Binding-site contacts:
Ligand atom O5' contacts residue PHE162 of chain 1.B at 3.5 Å.
Ligand atom O5' contacts residue HIS7 of chain 1.F at 2.7 Å (h-bond).
Ligand atom C2 contacts residue PHE162 of chain 1.B at 3.6 Å (hydrophobic).
Ligand atom C6 contacts residue VAL181 of chain 1.B at 3.5 Å (hydrophobic).
Ligand atom N1 contacts residue VAL181 of chain 1.B at 3.7 Å.
Ligand atom C2' contacts residue GLU184 of chain 1.B at 3.4 Å.
Ligand atom C5 contacts residue VAL181 of chain 1.B at 3.4 Å (hydrophobic).
Ligand atom C5' contacts residue PHE162 of chain 1.B at 3.7 Å (hydrophobic).
Ligand atom O4' contacts residue SER93 of chain 1.B at 4.0 Å.
Ligand atom N3 contacts residue MET183 of chain 1.B at 3.5 Å.
Ligand atom C2' contacts residue MET183 of chain 1.B at 4.0 Å (hydrophobic).
Ligand atom C2 contacts residue VAL181 of chain 1.B at 3.9 Å (hydrophobic).
Ligand atom N7 contacts residue GLY95 of chain 1.B at 3.6 Å.
Ligand atom O3' contacts residue GLU184 of chain 1.B at 2.6 Å (salt-bridge).
Ligand atom N7 contacts residue CYS94 of chain 1.B at 3.6 Å.
Ligand atom O3' contacts residue MET67 of chain 1.B at 3.5 Å.
Ligand atom C8 contacts residue SER93 of chain 1.B at 3.4 Å.
Ligand atom N3 contacts residue GLU182 of chain 1.B at 3.6 Å.
Ligand atom N9 contacts residue SER93 of chain 1.B at 3.5 Å (h-bond).
Ligand atom C8 contacts residue CYS94 of chain 1.B at 3.6 Å (hydrophobic).
Ligand atom C1' contacts residue SER93 of chain 1.B at 3.5 Å.
Ligand atom O2' contacts residue SER93 of chain 1.B at 3.9 Å.
Ligand atom N1 contacts residue PHE162 of chain 1.B at 3.8 Å.
Ligand atom C2 contacts residue MET183 of chain 1.B at 3.6 Å (hydrophobic).
Ligand atom N6 contacts residue GLY95 of chain 1.B at 3.8 Å.
Ligand atom C3' contacts residue MET183 of chain 1.B at 3.9 Å (hydrophobic).
Ligand atom C3' contacts residue GLU184 of chain 1.B at 3.5 Å.
Ligand atom C5' contacts residue HIS7 of chain 1.F at 3.4 Å.
Ligand atom C4' contacts residue ARG46 of chain 1.F at 3.7 Å.
Ligand atom N6 contacts residue VAL181 of chain 1.B at 4.0 Å.
Ligand atom C2 contacts residue GLU182 of chain 1.B at 3.9 Å.
Ligand atom C4 contacts residue GLU182 of chain 1.B at 4.0 Å.
Ligand atom N3 contacts residue VAL181 of chain 1.B at 4.0 Å.
Ligand atom N7 contacts residue VAL181 of chain 1.B at 3.9 Å.
Ligand atom C5 contacts residue GLY95 of chain 1.B at 4.0 Å.
Ligand atom C4 contacts residue VAL181 of chain 1.B at 3.7 Å (hydrophobic).
Ligand atom C6 contacts residue PHE162 of chain 1.B at 4.0 Å (hydrophobic).
Ligand atom O4' contacts residue ARG46 of chain 1.F at 3.5 Å (salt-bridge).
Ligand atom O2' contacts residue GLU184 of chain 1.B at 2.6 Å (salt-bridge).
Ligand atom O2' contacts residue ARG90 of chain 1.B at 2.9 Å (salt-bridge).

Sequence of chain 1.B:
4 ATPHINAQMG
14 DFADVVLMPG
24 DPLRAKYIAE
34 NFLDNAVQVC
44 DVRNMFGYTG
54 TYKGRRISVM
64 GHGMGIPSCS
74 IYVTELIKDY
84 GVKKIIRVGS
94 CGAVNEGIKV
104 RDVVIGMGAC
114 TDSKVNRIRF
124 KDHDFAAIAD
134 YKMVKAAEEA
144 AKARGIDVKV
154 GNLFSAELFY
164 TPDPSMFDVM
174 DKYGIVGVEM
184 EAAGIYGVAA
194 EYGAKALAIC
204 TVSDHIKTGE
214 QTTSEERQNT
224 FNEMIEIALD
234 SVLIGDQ

Sequence of chain 1.F:
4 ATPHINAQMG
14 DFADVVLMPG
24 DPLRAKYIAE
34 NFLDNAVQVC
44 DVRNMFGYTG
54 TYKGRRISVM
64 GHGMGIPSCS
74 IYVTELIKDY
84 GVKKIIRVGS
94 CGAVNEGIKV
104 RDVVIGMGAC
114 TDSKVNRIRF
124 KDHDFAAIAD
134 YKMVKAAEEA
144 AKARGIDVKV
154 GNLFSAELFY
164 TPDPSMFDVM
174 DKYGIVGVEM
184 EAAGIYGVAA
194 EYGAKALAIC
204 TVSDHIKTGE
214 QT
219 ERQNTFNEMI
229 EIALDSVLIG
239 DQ

This protein binds this small molecule.
Small molecule (SMILES): Nc1ncnc2c1ncn2[C@@H]1O[C@H](CO)[C@@H](O)[C@H]1O